Sequence of chain 1.NA:
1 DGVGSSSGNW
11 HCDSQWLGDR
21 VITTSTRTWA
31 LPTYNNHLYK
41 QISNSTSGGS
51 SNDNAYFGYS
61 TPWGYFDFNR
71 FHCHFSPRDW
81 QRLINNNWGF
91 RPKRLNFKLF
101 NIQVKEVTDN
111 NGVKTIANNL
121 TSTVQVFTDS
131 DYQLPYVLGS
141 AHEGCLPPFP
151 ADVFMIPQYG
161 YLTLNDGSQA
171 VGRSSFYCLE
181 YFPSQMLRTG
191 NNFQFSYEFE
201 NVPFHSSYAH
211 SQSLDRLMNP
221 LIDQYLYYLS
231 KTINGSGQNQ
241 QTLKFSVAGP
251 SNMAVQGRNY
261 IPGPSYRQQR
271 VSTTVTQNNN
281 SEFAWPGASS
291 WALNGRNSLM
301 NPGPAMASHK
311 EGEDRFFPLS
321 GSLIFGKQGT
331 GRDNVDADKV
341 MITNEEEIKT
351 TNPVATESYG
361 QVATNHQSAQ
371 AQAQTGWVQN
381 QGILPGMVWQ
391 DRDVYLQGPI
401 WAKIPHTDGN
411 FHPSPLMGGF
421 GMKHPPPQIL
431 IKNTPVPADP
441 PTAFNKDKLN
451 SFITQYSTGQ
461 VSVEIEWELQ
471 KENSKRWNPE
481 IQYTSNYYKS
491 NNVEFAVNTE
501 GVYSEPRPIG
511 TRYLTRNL

Sequence of chain 1.MA:
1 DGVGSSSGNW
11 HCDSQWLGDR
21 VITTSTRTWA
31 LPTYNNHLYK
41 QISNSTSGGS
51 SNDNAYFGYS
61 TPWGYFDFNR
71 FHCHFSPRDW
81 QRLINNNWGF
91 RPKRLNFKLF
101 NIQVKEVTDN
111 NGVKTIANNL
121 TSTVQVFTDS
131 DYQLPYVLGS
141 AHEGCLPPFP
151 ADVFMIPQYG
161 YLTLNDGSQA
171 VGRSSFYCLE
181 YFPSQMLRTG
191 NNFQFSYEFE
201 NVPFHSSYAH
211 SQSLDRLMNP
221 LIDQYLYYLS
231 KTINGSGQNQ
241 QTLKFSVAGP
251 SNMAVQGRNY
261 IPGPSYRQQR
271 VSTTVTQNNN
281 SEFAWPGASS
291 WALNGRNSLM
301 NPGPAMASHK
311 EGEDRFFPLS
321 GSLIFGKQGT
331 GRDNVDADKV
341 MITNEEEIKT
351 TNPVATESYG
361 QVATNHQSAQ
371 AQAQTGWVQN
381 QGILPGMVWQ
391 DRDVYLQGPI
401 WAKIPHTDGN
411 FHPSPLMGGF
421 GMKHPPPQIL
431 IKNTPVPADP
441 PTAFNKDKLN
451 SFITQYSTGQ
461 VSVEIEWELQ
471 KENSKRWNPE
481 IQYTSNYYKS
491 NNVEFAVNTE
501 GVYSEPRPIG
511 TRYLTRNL

The small molecule below binds the protein below.
Small molecule (SMILES): OC[C@H]1O[C@@H](O)[C@H](O)[C@@H](O)[C@H]1O

Binding-site contacts:
Ligand atom C1 contacts residue TRP285 of chain 1.NA at 3.5 Å (hydrophobic).
Ligand atom O1 contacts residue TRP285 of chain 1.NA at 3.1 Å.
Ligand atom O5 contacts residue TRP285 of chain 1.NA at 3.1 Å (h-bond).
Ligand atom O6 contacts residue TRP285 of chain 1.NA at 3.2 Å (h-bond).
Ligand atom C2 contacts residue ASN252 of chain 1.MA at 4.4 Å.
Ligand atom O2 contacts residue TRP285 of chain 1.NA at 4.3 Å.
Ligand atom O1 contacts residue ASN252 of chain 1.MA at 4.2 Å.
Ligand atom O1 contacts residue VAL255 of chain 1.MA at 4.0 Å.
Ligand atom C3 contacts residue TRP285 of chain 1.NA at 4.0 Å (hydrophobic).
Ligand atom C6 contacts residue TRP285 of chain 1.NA at 3.4 Å (hydrophobic).
Ligand atom O2 contacts residue VAL255 of chain 1.MA at 3.9 Å.
Ligand atom C4 contacts residue TRP285 of chain 1.NA at 4.0 Å (hydrophobic).
Ligand atom O3 contacts residue TRP285 of chain 1.NA at 3.9 Å.
Ligand atom C2 contacts residue TRP285 of chain 1.NA at 3.5 Å (hydrophobic).
Ligand atom O4 contacts residue TRP285 of chain 1.NA at 3.2 Å.
Ligand atom O2 contacts residue ASN252 of chain 1.MA at 3.1 Å (h-bond).
Ligand atom O1 contacts residue ALA254 of chain 1.MA at 4.3 Å.
Ligand atom C5 contacts residue TRP285 of chain 1.NA at 3.7 Å (hydrophobic).